Binding-site contacts:
Ligand atom C06 contacts residue ALA251 of chain 1.A at 4.0 Å (hydrophobic).
Ligand atom O12 contacts residue SER98 of chain 1.A at 3.8 Å.
Ligand atom C06 contacts residue HEM1 of chain 1.B at 3.6 Å.
Ligand atom C01 contacts residue LEU101 of chain 1.A at 3.6 Å (hydrophobic).
Ligand atom C02 contacts residue ARG95 of chain 1.A at 4.1 Å.
Ligand atom O12 contacts residue SER247 of chain 1.A at 3.6 Å (h-bond).
Ligand atom C05 contacts residue ALA251 of chain 1.A at 3.7 Å (hydrophobic).
Ligand atom O07 contacts residue ALA251 of chain 1.A at 4.1 Å.
Ligand atom O12 contacts residue SER250 of chain 1.A at 3.7 Å.
Ligand atom C05 contacts residue HEM1 of chain 1.B at 3.5 Å.
Ligand atom C03 contacts residue PHE188 of chain 1.A at 4.1 Å (hydrophobic).
Ligand atom C03 contacts residue VAL184 of chain 1.A at 4.3 Å (hydrophobic).
Ligand atom C10 contacts residue SER250 of chain 1.A at 4.4 Å.
Ligand atom C10 contacts residue SER247 of chain 1.A at 3.4 Å.
Ligand atom C04 contacts residue LEU101 of chain 1.A at 4.0 Å (hydrophobic).
Ligand atom O12 contacts residue ARG95 of chain 1.A at 3.0 Å (salt-bridge).
Ligand atom O11 contacts residue SER98 of chain 1.A at 2.6 Å (h-bond).
Ligand atom C02 contacts residue ALA251 of chain 1.A at 4.2 Å (hydrophobic).
Ligand atom O11 contacts residue ILE100 of chain 1.A at 3.7 Å.
Ligand atom C08 contacts residue HEM1 of chain 1.B at 3.4 Å.
Ligand atom C03 contacts residue ALA251 of chain 1.A at 3.9 Å (hydrophobic).
Ligand atom O11 contacts residue LEU101 of chain 1.A at 3.6 Å.
Ligand atom C10 contacts residue LEU101 of chain 1.A at 4.0 Å (hydrophobic).
Ligand atom C02 contacts residue SER250 of chain 1.A at 3.8 Å.
Ligand atom C08 contacts residue PHE301 of chain 1.A at 3.5 Å (hydrophobic).
Ligand atom C10 contacts residue ARG95 of chain 1.A at 4.0 Å.
Ligand atom C01 contacts residue SER247 of chain 1.A at 4.4 Å.
Ligand atom O11 contacts residue SER247 of chain 1.A at 2.6 Å (h-bond).
Ligand atom C01 contacts residue ALA251 of chain 1.A at 4.2 Å (hydrophobic).
Ligand atom O11 contacts residue HEM1 of chain 1.B at 4.4 Å.
Ligand atom C10 contacts residue SER98 of chain 1.A at 3.5 Å.
Ligand atom C03 contacts residue LEU101 of chain 1.A at 3.9 Å (hydrophobic).
Ligand atom C02 contacts residue LEU101 of chain 1.A at 3.7 Å (hydrophobic).
Ligand atom C06 contacts residue LEU101 of chain 1.A at 3.7 Å (hydrophobic).
Ligand atom C02 contacts residue VAL184 of chain 1.A at 4.3 Å (hydrophobic).
Ligand atom C04 contacts residue ALA251 of chain 1.A at 3.6 Å (hydrophobic).
Ligand atom O09 contacts residue VAL184 of chain 1.A at 3.4 Å.
Ligand atom O09 contacts residue PHE188 of chain 1.A at 3.4 Å.
Ligand atom C05 contacts residue LEU101 of chain 1.A at 3.9 Å (hydrophobic).
Ligand atom O07 contacts residue PHE301 of chain 1.A at 3.8 Å.

Sequence of chain 1.A:
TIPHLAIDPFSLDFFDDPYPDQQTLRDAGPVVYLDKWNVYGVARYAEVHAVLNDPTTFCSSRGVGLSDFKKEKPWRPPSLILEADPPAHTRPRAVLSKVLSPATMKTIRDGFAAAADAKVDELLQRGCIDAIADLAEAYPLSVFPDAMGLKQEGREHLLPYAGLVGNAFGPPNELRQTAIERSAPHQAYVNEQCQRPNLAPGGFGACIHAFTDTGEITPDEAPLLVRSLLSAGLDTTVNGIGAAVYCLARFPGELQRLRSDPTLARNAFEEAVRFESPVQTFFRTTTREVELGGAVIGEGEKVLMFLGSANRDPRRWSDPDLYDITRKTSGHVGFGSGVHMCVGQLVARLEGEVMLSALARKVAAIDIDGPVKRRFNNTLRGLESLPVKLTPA

This small molecule binds to this protein.
Small molecule (SMILES): COc1ccc(C(=O)O)cc1O